Binding-site contacts:
Ligand atom C6 contacts residue GLU590 of chain 1.A at 3.4 Å.
Ligand atom O7 contacts residue ASN568 of chain 1.A at 3.7 Å.
Ligand atom C7 contacts residue ASN568 of chain 1.A at 3.7 Å.
Ligand atom C3 contacts residue GLN456 of chain 1.A at 3.7 Å.
Ligand atom C8 contacts residue ASP538 of chain 1.A at 3.6 Å.
Ligand atom C6 contacts residue GLN456 of chain 1.A at 3.7 Å.
Ligand atom N2 contacts residue ASP538 of chain 1.A at 2.8 Å (salt-bridge).
Ligand atom C8 contacts residue VAL536 of chain 1.A at 4.0 Å (hydrophobic).
Ligand atom O5 contacts residue VAL592 of chain 1.A at 3.6 Å.
Ligand atom C3 contacts residue ASP538 of chain 1.A at 3.9 Å.
Ligand atom O7 contacts residue GLN456 of chain 1.A at 3.3 Å.
Ligand atom C4 contacts residue GLN456 of chain 1.A at 3.7 Å.
Ligand atom O6 contacts residue GLU590 of chain 1.A at 2.5 Å (salt-bridge).
Ligand atom C2 contacts residue GLN456 of chain 1.A at 3.9 Å.
Ligand atom C2 contacts residue ASN568 of chain 1.A at 2.5 Å.
Ligand atom O5 contacts residue GLN456 of chain 1.A at 3.3 Å (h-bond).
Ligand atom O5 contacts residue ASN568 of chain 1.A at 2.3 Å (h-bond).
Ligand atom C7 contacts residue ASP538 of chain 1.A at 3.6 Å.
Ligand atom C1 contacts residue ASN568 of chain 1.A at 1.4 Å.
Ligand atom C8 contacts residue SER540 of chain 1.A at 3.6 Å.
Ligand atom N2 contacts residue SER540 of chain 1.A at 3.5 Å (h-bond).
Ligand atom C2 contacts residue ASP538 of chain 1.A at 3.7 Å.
Ligand atom O6 contacts residue VAL592 of chain 1.A at 3.6 Å.
Ligand atom C8 contacts residue THR516 of chain 1.A at 4.2 Å.
Ligand atom O3 contacts residue GLN456 of chain 1.A at 2.9 Å (h-bond).
Ligand atom C3 contacts residue ASN568 of chain 1.A at 3.8 Å.
Ligand atom C1 contacts residue ASP538 of chain 1.A at 3.7 Å.
Ligand atom O6 contacts residue ARG621 of chain 1.A at 4.0 Å.
Ligand atom C1 contacts residue GLN456 of chain 1.A at 4.2 Å.
Ligand atom C5 contacts residue GLN456 of chain 1.A at 3.9 Å.
Ligand atom O7 contacts residue SER540 of chain 1.A at 3.8 Å.
Ligand atom O7 contacts residue TYR512 of chain 1.A at 3.5 Å (h-bond).
Ligand atom C1 contacts residue SER540 of chain 1.A at 3.9 Å.
Ligand atom C7 contacts residue SER540 of chain 1.A at 3.4 Å.
Ligand atom N2 contacts residue ASN568 of chain 1.A at 3.1 Å (h-bond).
Ligand atom C6 contacts residue VAL566 of chain 1.A at 3.6 Å (hydrophobic).
Ligand atom O3 contacts residue LYS454 of chain 1.A at 3.5 Å (salt-bridge).
Ligand atom C5 contacts residue ASN568 of chain 1.A at 3.6 Å.
Ligand atom C7 contacts residue GLN456 of chain 1.A at 4.0 Å.
Ligand atom O6 contacts residue GLN456 of chain 1.A at 4.0 Å.

A small-molecule ligand and the protein it binds are described below.
Small molecule (SMILES): CC(=O)N[C@H]1[C@H](O[C@H]2[C@H](O)[C@@H](NC(C)=O)CO[C@@H]2CO)O[C@H](CO)[C@@H](O[C@@H]2O[C@H](CO)[C@@H](O)[C@H](O)[C@@H]2O)[C@@H]1O

Sequence of chain 1.A:
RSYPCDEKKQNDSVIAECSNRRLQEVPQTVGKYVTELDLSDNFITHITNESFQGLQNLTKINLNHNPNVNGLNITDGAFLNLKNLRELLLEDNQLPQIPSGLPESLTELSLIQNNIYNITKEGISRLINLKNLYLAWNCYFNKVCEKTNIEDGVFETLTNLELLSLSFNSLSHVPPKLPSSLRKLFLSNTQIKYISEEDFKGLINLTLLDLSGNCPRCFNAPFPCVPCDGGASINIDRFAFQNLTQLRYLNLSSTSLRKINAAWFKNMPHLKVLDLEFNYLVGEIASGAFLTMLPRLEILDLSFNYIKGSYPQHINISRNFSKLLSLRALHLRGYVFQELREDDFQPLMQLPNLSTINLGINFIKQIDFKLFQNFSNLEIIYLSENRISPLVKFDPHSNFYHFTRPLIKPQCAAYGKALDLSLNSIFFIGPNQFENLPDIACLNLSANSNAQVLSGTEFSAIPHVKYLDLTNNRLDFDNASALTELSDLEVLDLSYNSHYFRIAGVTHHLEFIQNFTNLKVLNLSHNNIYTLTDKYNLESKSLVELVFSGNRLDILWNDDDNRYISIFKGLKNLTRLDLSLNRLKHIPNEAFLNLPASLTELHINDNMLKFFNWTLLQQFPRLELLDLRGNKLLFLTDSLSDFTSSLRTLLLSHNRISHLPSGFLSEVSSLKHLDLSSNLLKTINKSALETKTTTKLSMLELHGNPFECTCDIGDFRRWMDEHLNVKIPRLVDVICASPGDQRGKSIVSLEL